Sequence of chain 1.E:
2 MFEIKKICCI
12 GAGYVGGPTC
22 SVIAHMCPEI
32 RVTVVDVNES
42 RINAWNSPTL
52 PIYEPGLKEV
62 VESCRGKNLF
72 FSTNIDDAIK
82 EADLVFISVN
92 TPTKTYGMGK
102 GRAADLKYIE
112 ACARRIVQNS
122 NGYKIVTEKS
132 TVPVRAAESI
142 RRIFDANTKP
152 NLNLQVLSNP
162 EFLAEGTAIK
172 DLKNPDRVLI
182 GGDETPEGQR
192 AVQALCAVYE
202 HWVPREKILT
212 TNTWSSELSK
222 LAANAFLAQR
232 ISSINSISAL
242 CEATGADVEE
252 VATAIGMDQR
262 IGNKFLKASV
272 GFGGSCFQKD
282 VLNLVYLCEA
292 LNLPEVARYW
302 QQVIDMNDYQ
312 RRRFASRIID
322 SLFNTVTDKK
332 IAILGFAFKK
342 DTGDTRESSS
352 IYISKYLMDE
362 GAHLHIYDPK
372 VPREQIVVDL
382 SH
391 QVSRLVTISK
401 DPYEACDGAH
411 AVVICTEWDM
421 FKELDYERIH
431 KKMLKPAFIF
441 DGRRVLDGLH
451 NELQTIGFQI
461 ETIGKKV

Sequence of chain 1.F:
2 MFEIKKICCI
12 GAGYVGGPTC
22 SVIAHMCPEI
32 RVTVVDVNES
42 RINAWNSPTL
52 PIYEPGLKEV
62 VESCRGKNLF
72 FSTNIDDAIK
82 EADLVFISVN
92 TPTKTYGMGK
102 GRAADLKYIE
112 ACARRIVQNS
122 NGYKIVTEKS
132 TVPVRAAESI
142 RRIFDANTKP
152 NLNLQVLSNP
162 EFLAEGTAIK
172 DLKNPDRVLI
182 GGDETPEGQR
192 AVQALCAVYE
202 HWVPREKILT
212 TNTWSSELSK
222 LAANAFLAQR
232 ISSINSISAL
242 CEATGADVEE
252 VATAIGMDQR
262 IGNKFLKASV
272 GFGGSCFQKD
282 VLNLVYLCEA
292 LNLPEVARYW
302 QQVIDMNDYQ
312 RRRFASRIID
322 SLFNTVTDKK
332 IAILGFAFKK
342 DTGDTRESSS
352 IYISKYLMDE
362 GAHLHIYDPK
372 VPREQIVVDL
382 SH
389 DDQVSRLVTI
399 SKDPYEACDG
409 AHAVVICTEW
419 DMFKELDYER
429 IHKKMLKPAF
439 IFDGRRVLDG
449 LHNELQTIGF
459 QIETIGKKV

Binding-site contacts:
Ligand atom O1A contacts residue LYS340 of chain 1.F at 3.0 Å (salt-bridge).
Ligand atom O3' contacts residue ARG261 of chain 1.E at 2.8 Å (salt-bridge).
Ligand atom O1B contacts residue PHE339 of chain 1.F at 3.4 Å.
Ligand atom C3D contacts residue PHE339 of chain 1.F at 3.4 Å (hydrophobic).
Ligand atom O4' contacts residue PHE163 of chain 1.F at 3.1 Å.
Ligand atom O2D contacts residue ARG443 of chain 1.F at 2.8 Å (salt-bridge).
Ligand atom O'P contacts residue ASN225 of chain 1.F at 2.9 Å (h-bond).
Ligand atom N3 contacts residue LYS268 of chain 1.F at 2.8 Å (salt-bridge).
Ligand atom O4' contacts residue NAD1 of chain 1.AA at 3.3 Å.
Ligand atom O2A contacts residue PHE278 of chain 1.F at 3.4 Å.
Ligand atom O2A contacts residue PHE266 of chain 1.F at 3.1 Å.
Ligand atom O4 contacts residue PHE266 of chain 1.F at 3.3 Å.
Ligand atom O2' contacts residue ARG261 of chain 1.E at 2.7 Å (salt-bridge).
Ligand atom C6' contacts residue NAD1 of chain 1.AA at 3.2 Å.
Ligand atom N1 contacts residue ILE232 of chain 1.F at 3.4 Å.
Ligand atom O'P contacts residue NAD1 of chain 1.AA at 3.3 Å.
Ligand atom C3' contacts residue PHE163 of chain 1.F at 3.3 Å (hydrophobic).
Ligand atom O2D contacts residue PHE339 of chain 1.F at 3.3 Å (h-bond).
Ligand atom O2B contacts residue GLU166 of chain 1.F at 3.0 Å (salt-bridge).
Ligand atom C1' contacts residue PHE278 of chain 1.F at 3.3 Å (hydrophobic).
Ligand atom C4D contacts residue GLY274 of chain 1.F at 3.4 Å.
Ligand atom C6 contacts residue ILE232 of chain 1.F at 3.4 Å (hydrophobic).
Ligand atom O2B contacts residue PHE339 of chain 1.F at 3.4 Å.
Ligand atom O'Q contacts residue CYS277 of chain 1.F at 3.1 Å.
Ligand atom O3D contacts residue GLY274 of chain 1.F at 2.9 Å (h-bond).
Ligand atom O3A contacts residue LYS340 of chain 1.F at 3.4 Å (salt-bridge).
Ligand atom O4D contacts residue PHE273 of chain 1.F at 3.4 Å.
Ligand atom O2 contacts residue SER270 of chain 1.F at 2.7 Å (h-bond).
Ligand atom C3' contacts residue LEU164 of chain 1.F at 3.2 Å (hydrophobic).
Ligand atom O3' contacts residue PHE163 of chain 1.F at 2.6 Å (h-bond).
Ligand atom C4' contacts residue LYS221 of chain 1.F at 3.3 Å.
Ligand atom O4' contacts residue LEU164 of chain 1.F at 2.5 Å (h-bond).
Ligand atom O'Q contacts residue NAD1 of chain 1.AA at 3.0 Å.
Ligand atom O'P contacts residue LYS221 of chain 1.F at 2.8 Å (salt-bridge).
Ligand atom O4 contacts residue LYS268 of chain 1.F at 3.1 Å (salt-bridge).
Ligand atom C4' contacts residue LEU164 of chain 1.F at 3.2 Å (hydrophobic).
Ligand atom O4' contacts residue LYS221 of chain 1.F at 3.0 Å (salt-bridge).
Ligand atom O5' contacts residue PHE278 of chain 1.F at 3.3 Å.
Ligand atom O4D contacts residue ILE232 of chain 1.F at 3.3 Å.
Ligand atom O3D contacts residue PHE339 of chain 1.F at 2.6 Å (h-bond).

A protein and the small-molecule ligand that binds it are described below.
Small molecule (SMILES): O=C(O)[C@H]1O[C@H](O[P](=O)(O)O[P](=O)(O)OC[C@H]2O[C@@H](n3ccc(=O)[nH]c3=O)[C@H](O)[C@@H]2O)[C@H](O)[C@@H](O)[C@@H]1O